Sequence of chain 2.A:
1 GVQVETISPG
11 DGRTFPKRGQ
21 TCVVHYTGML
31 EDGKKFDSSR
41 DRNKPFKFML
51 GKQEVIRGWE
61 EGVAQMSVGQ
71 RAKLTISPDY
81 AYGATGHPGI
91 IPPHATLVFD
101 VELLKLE

Sequence of chain 1.A:
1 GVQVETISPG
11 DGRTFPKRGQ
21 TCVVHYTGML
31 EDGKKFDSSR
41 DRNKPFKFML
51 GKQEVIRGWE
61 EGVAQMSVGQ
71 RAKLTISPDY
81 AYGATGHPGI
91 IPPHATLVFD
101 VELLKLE

Binding-site contacts:
Ligand atom O4 contacts residue ASP37 of chain 1.A at 3.4 Å (salt-bridge).
Ligand atom C8 contacts residue PHE99 of chain 1.A at 3.9 Å (hydrophobic).
Ligand atom C9 contacts residue PHE36 of chain 1.A at 3.9 Å (hydrophobic).
Ligand atom O3 contacts residue PHE99 of chain 1.A at 3.5 Å.
Ligand atom O12 contacts residue B7G1 of chain 1.D at 3.8 Å.
Ligand atom C41 contacts residue PHE46 of chain 1.A at 3.4 Å (hydrophobic).
Ligand atom O4 contacts residue PHE36 of chain 1.A at 3.4 Å.
Ligand atom O4 contacts residue PHE99 of chain 1.A at 3.7 Å.
Ligand atom C44 contacts residue ARG42 of chain 1.A at 3.5 Å.
Ligand atom O4 contacts residue TYR26 of chain 1.A at 3.3 Å.
Ligand atom C42 contacts residue TYR82 of chain 1.A at 3.6 Å (hydrophobic).
Ligand atom C11 contacts residue TYR82 of chain 1.A at 3.7 Å (hydrophobic).
Ligand atom C14 contacts residue ASP37 of chain 1.A at 3.8 Å.
Ligand atom O5 contacts residue TYR26 of chain 1.A at 3.7 Å.
Ligand atom C35 contacts residue TYR82 of chain 1.A at 3.8 Å (hydrophobic).
Ligand atom C36 contacts residue ARG42 of chain 1.A at 3.6 Å.
Ligand atom C4 contacts residue PHE46 of chain 1.A at 3.7 Å (hydrophobic).
Ligand atom C44 contacts residue ILE90 of chain 2.A at 3.6 Å (hydrophobic).
Ligand atom C36 contacts residue PHE46 of chain 1.A at 3.7 Å (hydrophobic).
Ligand atom C2 contacts residue TYR82 of chain 1.A at 3.8 Å (hydrophobic).
Ligand atom C4 contacts residue TRP59 of chain 1.A at 3.7 Å (hydrophobic).
Ligand atom O5 contacts residue ASP37 of chain 1.A at 3.3 Å (salt-bridge).
Ligand atom O10 contacts residue GLU54 of chain 1.A at 3.1 Å (salt-bridge).
Ligand atom O6 contacts residue ASP37 of chain 1.A at 2.8 Å (salt-bridge).
Ligand atom C1 contacts residue TYR82 of chain 1.A at 3.9 Å (hydrophobic).
Ligand atom C6 contacts residue TYR26 of chain 1.A at 3.8 Å (hydrophobic).
Ligand atom O2 contacts residue VAL55 of chain 1.A at 3.1 Å.
Ligand atom C8 contacts residue TYR82 of chain 1.A at 3.5 Å (hydrophobic).
Ligand atom C5 contacts residue TYR26 of chain 1.A at 3.7 Å (hydrophobic).
Ligand atom O6 contacts residue PHE36 of chain 1.A at 3.8 Å.
Ligand atom O2 contacts residue ILE56 of chain 1.A at 3.0 Å (h-bond).
Ligand atom C9 contacts residue ASP37 of chain 1.A at 3.9 Å.
Ligand atom C44 contacts residue ASP37 of chain 1.A at 3.7 Å.
Ligand atom C28 contacts residue GLU54 of chain 1.A at 3.5 Å.
Ligand atom C45 contacts residue ALA81 of chain 1.A at 3.4 Å (hydrophobic).
Ligand atom C35 contacts residue ILE91 of chain 1.A at 3.8 Å (hydrophobic).
Ligand atom C10 contacts residue ASP37 of chain 1.A at 3.5 Å.
Ligand atom C15 contacts residue ASP37 of chain 1.A at 3.9 Å.
Ligand atom C3 contacts residue TRP59 of chain 1.A at 3.5 Å (hydrophobic).
Ligand atom O3 contacts residue TYR82 of chain 1.A at 2.8 Å (h-bond).

This protein binds this small molecule.
Small molecule (SMILES): CC[C@@H]1/C=C(\C)C[C@H](C)C[C@H](OC)[C@H]2O[C@@](O)(C(=O)C(=O)N3CCCC[C@H]3C(=O)O[C@H](/C(C)=C/[C@@H]3CC[C@@H](Oc4ccc5c(ccn5CC)c4)[C@H](OC)C3)[C@H](C)[C@@H](O)CC1=O)[C@H](C)C[C@@H]2OC